This protein binds this small molecule.
Small molecule (SMILES): O=C(O)[C@@](O)(COP(=O)(O)O)[C@H](O)[C@H](O)COP(=O)(O)O

Binding-site contacts:
Ligand atom O7 contacts residue GLU215 of chain 1.E at 3.2 Å (salt-bridge).
Ligand atom O7 contacts residue LYS189 of chain 1.E at 2.7 Å (salt-bridge).
Ligand atom O3 contacts residue ASN132 of chain 1.F at 3.3 Å (h-bond).
Ligand atom C contacts residue ASN132 of chain 1.F at 3.2 Å.
Ligand atom O3 contacts residue CO31 of chain 1.AA at 2.9 Å (h-bond).
Ligand atom O6 contacts residue ASN132 of chain 1.F at 3.5 Å (h-bond).
Ligand atom O2 contacts residue MG1 of chain 1.Z at 2.4 Å.
Ligand atom O3P contacts residue GLY415 of chain 1.E at 3.0 Å (h-bond).
Ligand atom C contacts residue LYS187 of chain 1.E at 3.6 Å.
Ligand atom O7 contacts residue ASP214 of chain 1.E at 3.2 Å (salt-bridge).
Ligand atom O2 contacts residue CO31 of chain 1.AA at 2.9 Å (h-bond).
Ligand atom O1 contacts residue LYS187 of chain 1.E at 3.3 Å (salt-bridge).
Ligand atom O7 contacts residue LYS187 of chain 1.E at 3.3 Å (salt-bridge).
Ligand atom O7 contacts residue ASN132 of chain 1.F at 2.9 Å (h-bond).
Ligand atom O5P contacts residue HIS342 of chain 1.E at 2.6 Å (h-bond).
Ligand atom O5P contacts residue SER389 of chain 1.E at 3.2 Å (h-bond).
Ligand atom C2 contacts residue MG1 of chain 1.Z at 3.0 Å.
Ligand atom O4P contacts residue ARG309 of chain 1.E at 2.9 Å (salt-bridge).
Ligand atom O3 contacts residue MG1 of chain 1.Z at 2.3 Å.
Ligand atom O2 contacts residue ILE185 of chain 1.E at 3.5 Å.
Ligand atom O7 contacts residue MG1 of chain 1.Z at 2.2 Å.
Ligand atom C contacts residue MG1 of chain 1.Z at 2.9 Å.
Ligand atom C3 contacts residue MG1 of chain 1.Z at 3.2 Å.
Ligand atom O1P contacts residue GLY391 of chain 1.E at 2.6 Å (h-bond).
Ligand atom O4 contacts residue GLY390 of chain 1.E at 3.0 Å.
Ligand atom P1 contacts residue LYS350 of chain 1.E at 3.5 Å.
Ligand atom O3 contacts residue HIS308 of chain 1.E at 2.8 Å (h-bond).
Ligand atom O6P contacts residue ARG309 of chain 1.E at 2.6 Å (salt-bridge).
Ligand atom O6 contacts residue LYS350 of chain 1.E at 2.9 Å (salt-bridge).
Ligand atom O3P contacts residue THR74 of chain 1.F at 2.5 Å (h-bond).
Ligand atom O2 contacts residue LYS187 of chain 1.E at 3.4 Å (salt-bridge).
Ligand atom C1 contacts residue SER389 of chain 1.E at 3.4 Å.
Ligand atom C3 contacts residue CO31 of chain 1.AA at 3.2 Å.
Ligand atom P1 contacts residue THR74 of chain 1.F at 3.6 Å.
Ligand atom O1P contacts residue LYS350 of chain 1.E at 2.6 Å (salt-bridge).
Ligand atom O4 contacts residue SER389 of chain 1.E at 3.3 Å.
Ligand atom O2P contacts residue GLY414 of chain 1.E at 2.8 Å (h-bond).
Ligand atom O1P contacts residue THR74 of chain 1.F at 3.5 Å (h-bond).
Ligand atom O3 contacts residue GLU215 of chain 1.E at 3.2 Å (salt-bridge).
Ligand atom O3P contacts residue LYS187 of chain 1.E at 3.3 Å.

Sequence of chain 1.E:
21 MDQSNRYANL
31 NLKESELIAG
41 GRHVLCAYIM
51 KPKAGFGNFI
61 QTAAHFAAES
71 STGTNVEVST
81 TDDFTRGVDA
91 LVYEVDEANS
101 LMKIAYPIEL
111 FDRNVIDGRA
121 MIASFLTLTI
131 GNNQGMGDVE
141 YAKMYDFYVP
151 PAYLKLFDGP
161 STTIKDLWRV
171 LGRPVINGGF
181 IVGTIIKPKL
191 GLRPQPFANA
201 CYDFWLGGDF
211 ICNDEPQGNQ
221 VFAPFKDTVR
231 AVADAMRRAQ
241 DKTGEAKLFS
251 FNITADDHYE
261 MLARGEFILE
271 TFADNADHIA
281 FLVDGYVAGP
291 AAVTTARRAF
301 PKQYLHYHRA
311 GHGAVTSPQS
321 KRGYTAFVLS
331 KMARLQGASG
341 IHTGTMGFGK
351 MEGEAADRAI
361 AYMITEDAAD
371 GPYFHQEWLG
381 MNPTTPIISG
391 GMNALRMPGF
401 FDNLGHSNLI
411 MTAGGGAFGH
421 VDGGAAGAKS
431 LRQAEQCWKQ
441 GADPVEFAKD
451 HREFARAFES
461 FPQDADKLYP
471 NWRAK

Sequence of chain 1.F:
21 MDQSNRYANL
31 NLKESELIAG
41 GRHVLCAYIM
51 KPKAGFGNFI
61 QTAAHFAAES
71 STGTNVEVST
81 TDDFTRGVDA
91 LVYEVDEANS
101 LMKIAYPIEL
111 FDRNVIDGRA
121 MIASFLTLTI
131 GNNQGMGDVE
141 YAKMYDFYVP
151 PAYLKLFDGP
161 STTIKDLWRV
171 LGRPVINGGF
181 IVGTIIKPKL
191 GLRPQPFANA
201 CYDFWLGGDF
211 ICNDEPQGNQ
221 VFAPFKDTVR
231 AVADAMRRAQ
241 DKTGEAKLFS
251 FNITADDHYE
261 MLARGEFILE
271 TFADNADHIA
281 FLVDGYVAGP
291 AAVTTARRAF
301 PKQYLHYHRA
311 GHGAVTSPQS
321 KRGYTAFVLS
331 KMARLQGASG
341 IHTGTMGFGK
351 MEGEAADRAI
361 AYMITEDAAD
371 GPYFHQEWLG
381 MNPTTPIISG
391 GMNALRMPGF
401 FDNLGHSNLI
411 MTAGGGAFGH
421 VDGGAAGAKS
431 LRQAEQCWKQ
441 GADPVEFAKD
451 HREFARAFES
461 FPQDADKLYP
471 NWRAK